This small molecule binds to this protein.
Small molecule (SMILES): CC(=O)N[C@@H]1[C@@H](O)[C@H](O)[C@@H](CO)O[C@H]1O

Binding-site contacts:
Ligand atom O7 contacts residue TYR246 of chain 1.A at 3.3 Å (h-bond).
Ligand atom C7 contacts residue TYR246 of chain 1.A at 4.2 Å (hydrophobic).
Ligand atom N2 contacts residue GLU248 of chain 1.A at 4.0 Å.
Ligand atom C3 contacts residue GLU248 of chain 1.A at 4.5 Å.
Ligand atom O7 contacts residue ASN221 of chain 1.A at 3.2 Å (h-bond).
Ligand atom C5 contacts residue GLU248 of chain 1.A at 4.4 Å.
Ligand atom C1 contacts residue ASN221 of chain 1.A at 1.4 Å.
Ligand atom C8 contacts residue HIS244 of chain 1.A at 3.6 Å.
Ligand atom C1 contacts residue GLU248 of chain 1.A at 4.1 Å.
Ligand atom C7 contacts residue ASN221 of chain 1.A at 3.4 Å.
Ligand atom C8 contacts residue GLU248 of chain 1.A at 3.7 Å.
Ligand atom C7 contacts residue MET247 of chain 1.A at 4.1 Å (hydrophobic).
Ligand atom C5 contacts residue ASN221 of chain 1.A at 3.7 Å.
Ligand atom O5 contacts residue ASN221 of chain 1.A at 2.4 Å (h-bond).
Ligand atom C4 contacts residue ASN221 of chain 1.A at 4.2 Å.
Ligand atom C3 contacts residue ASN221 of chain 1.A at 3.8 Å.
Ligand atom O5 contacts residue ARG219 of chain 1.A at 4.5 Å.
Ligand atom C2 contacts residue ASN221 of chain 1.A at 2.5 Å.
Ligand atom C5 contacts residue ARG219 of chain 1.A at 4.3 Å.
Ligand atom C6 contacts residue ARG219 of chain 1.A at 4.4 Å.
Ligand atom N2 contacts residue ASN221 of chain 1.A at 3.1 Å (h-bond).
Ligand atom C7 contacts residue GLU248 of chain 1.A at 4.0 Å.
Ligand atom C8 contacts residue EDO1 of chain 1.E at 3.6 Å.
Ligand atom C8 contacts residue MET247 of chain 1.A at 3.5 Å (hydrophobic).
Ligand atom O7 contacts residue MET247 of chain 1.A at 3.9 Å.

Sequence of chain 1.A:
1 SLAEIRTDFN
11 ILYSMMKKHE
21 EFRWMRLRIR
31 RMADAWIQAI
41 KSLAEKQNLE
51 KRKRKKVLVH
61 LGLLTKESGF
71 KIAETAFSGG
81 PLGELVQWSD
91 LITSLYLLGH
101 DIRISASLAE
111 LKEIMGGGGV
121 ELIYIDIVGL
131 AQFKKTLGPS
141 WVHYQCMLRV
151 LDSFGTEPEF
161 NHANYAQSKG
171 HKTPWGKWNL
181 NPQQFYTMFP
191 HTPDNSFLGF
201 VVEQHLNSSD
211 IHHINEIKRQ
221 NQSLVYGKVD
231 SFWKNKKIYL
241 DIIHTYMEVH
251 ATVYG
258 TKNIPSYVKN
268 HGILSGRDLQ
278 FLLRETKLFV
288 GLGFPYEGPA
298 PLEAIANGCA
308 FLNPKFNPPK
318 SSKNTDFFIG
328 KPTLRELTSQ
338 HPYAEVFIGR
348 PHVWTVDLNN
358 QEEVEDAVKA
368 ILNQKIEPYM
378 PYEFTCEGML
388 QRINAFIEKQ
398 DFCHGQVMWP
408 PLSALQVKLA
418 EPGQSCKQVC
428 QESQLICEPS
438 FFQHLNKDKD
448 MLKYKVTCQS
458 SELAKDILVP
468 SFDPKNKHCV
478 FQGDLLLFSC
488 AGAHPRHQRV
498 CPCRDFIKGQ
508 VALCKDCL